Binding-site contacts:
Ligand atom O2 contacts residue ALA87 of chain 1.A at 3.3 Å.
Ligand atom O1 contacts residue LYS39 of chain 1.A at 3.8 Å.
Ligand atom O1 contacts residue ASP38 of chain 1.A at 2.8 Å (salt-bridge).
Ligand atom C6 contacts residue PRO178 of chain 1.A at 3.6 Å (hydrophobic).
Ligand atom C4 contacts residue TYR179 of chain 1.A at 4.0 Å (hydrophobic).
Ligand atom C3 contacts residue TRP86 of chain 1.A at 3.6 Å (hydrophobic).
Ligand atom C1 contacts residue ASP38 of chain 1.A at 3.5 Å.
Ligand atom C2 contacts residue TRP364 of chain 1.A at 4.0 Å (hydrophobic).
Ligand atom C4 contacts residue ARG90 of chain 1.A at 4.0 Å.
Ligand atom O6 contacts residue GLU177 of chain 1.A at 2.7 Å (salt-bridge).
Ligand atom O3 contacts residue TRP86 of chain 1.A at 3.3 Å (h-bond).
Ligand atom C3 contacts residue ARG90 of chain 1.A at 4.0 Å.
Ligand atom C1 contacts residue TYR179 of chain 1.A at 3.6 Å (hydrophobic).
Ligand atom O4 contacts residue ARG90 of chain 1.A at 2.9 Å (salt-bridge).
Ligand atom O4 contacts residue TRP364 of chain 1.A at 3.9 Å.
Ligand atom C2 contacts residue TRP254 of chain 1.A at 3.9 Å (hydrophobic).
Ligand atom C6 contacts residue TRP364 of chain 1.A at 3.6 Å (hydrophobic).
Ligand atom C6 contacts residue PHE180 of chain 1.A at 4.0 Å (hydrophobic).
Ligand atom O3 contacts residue ASP89 of chain 1.A at 2.7 Å (salt-bridge).
Ligand atom O2 contacts residue LYS39 of chain 1.A at 2.9 Å (salt-bridge).
Ligand atom O3 contacts residue GLU135 of chain 1.A at 3.7 Å.
Ligand atom C4 contacts residue TRP364 of chain 1.A at 3.6 Å (hydrophobic).
Ligand atom O6 contacts residue PHE180 of chain 1.A at 3.8 Å.
Ligand atom C3 contacts residue ASP89 of chain 1.A at 3.5 Å.
Ligand atom C2 contacts residue ASP89 of chain 1.A at 3.3 Å.
Ligand atom O2 contacts residue TRP86 of chain 1.A at 3.4 Å (h-bond).
Ligand atom O2 contacts residue ASP89 of chain 1.A at 2.7 Å (salt-bridge).
Ligand atom O1 contacts residue ASN36 of chain 1.A at 3.7 Å.
Ligand atom C6 contacts residue GLU177 of chain 1.A at 3.3 Å.
Ligand atom O6 contacts residue PRO178 of chain 1.A at 3.2 Å.
Ligand atom O6 contacts residue TYR179 of chain 1.A at 3.0 Å (h-bond).
Ligand atom C2 contacts residue GLU135 of chain 1.A at 3.4 Å.
Ligand atom O2 contacts residue GLU135 of chain 1.A at 2.5 Å (salt-bridge).
Ligand atom C6 contacts residue TYR179 of chain 1.A at 3.8 Å (hydrophobic).
Ligand atom C1 contacts residue TRP254 of chain 1.A at 3.8 Å (hydrophobic).
Ligand atom O2 contacts residue MET354 of chain 1.A at 3.8 Å.
Ligand atom O3 contacts residue TRP364 of chain 1.A at 3.8 Å.
Ligand atom O5 contacts residue TYR179 of chain 1.A at 3.3 Å.
Ligand atom O3 contacts residue ALA87 of chain 1.A at 3.3 Å.
Ligand atom O3 contacts residue ARG90 of chain 1.A at 2.9 Å (salt-bridge).

Sequence of chain 1.A:
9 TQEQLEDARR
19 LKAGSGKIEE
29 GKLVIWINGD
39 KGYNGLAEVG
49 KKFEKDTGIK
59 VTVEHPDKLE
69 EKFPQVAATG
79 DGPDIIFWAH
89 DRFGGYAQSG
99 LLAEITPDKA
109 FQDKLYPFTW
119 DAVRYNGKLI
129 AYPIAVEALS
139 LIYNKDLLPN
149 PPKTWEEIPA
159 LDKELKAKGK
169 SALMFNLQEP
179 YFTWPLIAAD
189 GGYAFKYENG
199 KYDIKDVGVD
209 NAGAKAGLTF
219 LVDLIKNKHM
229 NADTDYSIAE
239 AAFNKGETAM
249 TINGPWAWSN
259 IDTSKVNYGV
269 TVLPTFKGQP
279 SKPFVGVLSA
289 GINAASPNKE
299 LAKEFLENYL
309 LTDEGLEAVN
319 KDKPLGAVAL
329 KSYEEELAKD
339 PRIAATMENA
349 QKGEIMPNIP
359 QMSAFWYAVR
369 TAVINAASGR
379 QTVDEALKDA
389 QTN

The small molecule below binds the protein below.
Small molecule (SMILES): OC[C@H]1O[C@H](O[C@H]2[C@H](O)[C@@H](O)[C@@H](O)O[C@@H]2CO)[C@H](O)[C@@H](O)[C@@H]1O